This protein binds this small molecule.
Small molecule (SMILES): CC(=O)N[C@H]1[C@H](O[C@H]2[C@H](O)[C@@H](NC(C)=O)CO[C@@H]2CO)O[C@H](CO)[C@@H](O[C@@H]2O[C@H](CO)[C@@H](O)[C@H](O)[C@@H]2O)[C@@H]1O

Binding-site contacts:
Ligand atom C5 contacts residue VAL95 of chain 11.E at 4.5 Å (hydrophobic).
Ligand atom O7 contacts residue ASN105 of chain 11.E at 4.0 Å.
Ligand atom O5 contacts residue VAL95 of chain 11.E at 4.5 Å.
Ligand atom O5 contacts residue ASN105 of chain 11.E at 2.4 Å (h-bond).
Ligand atom O5 contacts residue ALA96 of chain 11.E at 4.5 Å.
Ligand atom C4 contacts residue ASN105 of chain 11.E at 4.3 Å.
Ligand atom N2 contacts residue ASN105 of chain 11.E at 2.9 Å (h-bond).
Ligand atom C7 contacts residue ASN105 of chain 11.E at 3.6 Å.
Ligand atom C8 contacts residue PRO48 of chain 11.E at 4.4 Å (hydrophobic).
Ligand atom O6 contacts residue VAL95 of chain 11.E at 2.9 Å (h-bond).
Ligand atom C3 contacts residue ASN105 of chain 11.E at 3.8 Å.
Ligand atom C6 contacts residue VAL95 of chain 11.E at 3.6 Å (hydrophobic).
Ligand atom C8 contacts residue TYR50 of chain 11.E at 4.1 Å (hydrophobic).
Ligand atom O6 contacts residue ALA96 of chain 11.E at 4.3 Å.
Ligand atom C2 contacts residue ASN105 of chain 11.E at 2.5 Å.
Ligand atom C1 contacts residue ASN105 of chain 11.E at 1.4 Å.
Ligand atom C5 contacts residue ASN105 of chain 11.E at 3.6 Å.

Sequence of chain 11.E:
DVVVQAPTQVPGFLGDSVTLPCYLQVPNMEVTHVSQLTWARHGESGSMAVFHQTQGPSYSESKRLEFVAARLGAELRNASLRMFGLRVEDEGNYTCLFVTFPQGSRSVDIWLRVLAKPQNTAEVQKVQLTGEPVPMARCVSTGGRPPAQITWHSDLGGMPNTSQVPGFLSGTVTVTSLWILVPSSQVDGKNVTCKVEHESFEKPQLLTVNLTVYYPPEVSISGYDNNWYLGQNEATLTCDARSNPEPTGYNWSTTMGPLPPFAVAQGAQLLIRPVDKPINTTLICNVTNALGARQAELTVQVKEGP